Binding-site contacts:
Ligand atom O contacts residue TYR286 of chain 1.B at 3.2 Å (h-bond).
Ligand atom NE contacts residue ASP9 of chain 1.B at 3.5 Å (salt-bridge).
Ligand atom CA contacts residue TRP278 of chain 1.B at 3.5 Å (hydrophobic).
Ligand atom N contacts residue PHE283 of chain 1.B at 3.4 Å.
Ligand atom NH2 contacts residue SER274 of chain 1.B at 3.6 Å.
Ligand atom CG2 contacts residue PHE83 of chain 1.B at 3.5 Å (hydrophobic).
Ligand atom CA contacts residue PHE283 of chain 1.B at 3.6 Å (hydrophobic).
Ligand atom CZ contacts residue ASP9 of chain 1.B at 3.5 Å.
Ligand atom O contacts residue PHE270 of chain 1.B at 3.2 Å.
Ligand atom NE contacts residue TRP278 of chain 1.B at 3.2 Å (h-bond).
Ligand atom O contacts residue TRP278 of chain 1.B at 3.5 Å.
Ligand atom O contacts residue PHE270 of chain 1.B at 3.0 Å.
Ligand atom CE1 contacts residue VAL179 of chain 1.B at 3.6 Å (hydrophobic).
Ligand atom CZ contacts residue ASP11 of chain 1.B at 3.4 Å.
Ligand atom NH2 contacts residue ASP9 of chain 1.B at 3.2 Å (salt-bridge).
Ligand atom O contacts residue ARG266 of chain 1.B at 3.0 Å (salt-bridge).
Ligand atom NH2 contacts residue TRP278 of chain 1.B at 3.4 Å (h-bond).
Ligand atom CE2 contacts residue LEU10 of chain 1.B at 3.5 Å (hydrophobic).
Ligand atom CZ contacts residue PHE283 of chain 1.B at 3.4 Å (hydrophobic).
Ligand atom O contacts residue THR181 of chain 1.B at 2.9 Å (h-bond).
Ligand atom NH2 contacts residue ASP11 of chain 1.B at 2.6 Å (salt-bridge).
Ligand atom O contacts residue PHE283 of chain 1.B at 3.6 Å.
Ligand atom NH2 contacts residue ASP275 of chain 1.B at 3.1 Å (salt-bridge).
Ligand atom CZ contacts residue ILE273 of chain 1.B at 3.4 Å (hydrophobic).
Ligand atom OXT contacts residue TYR101 of chain 1.B at 2.7 Å (h-bond).
Ligand atom N contacts residue TRP278 of chain 1.B at 3.1 Å (h-bond).
Ligand atom NH2 contacts residue PHE283 of chain 1.B at 3.2 Å.
Ligand atom NH1 contacts residue ASP275 of chain 1.B at 3.4 Å (salt-bridge).
Ligand atom N contacts residue GLU276 of chain 1.B at 3.4 Å (salt-bridge).
Ligand atom C contacts residue PHE283 of chain 1.B at 3.5 Å (hydrophobic).
Ligand atom C contacts residue TRP278 of chain 1.B at 3.1 Å (hydrophobic).
Ligand atom NH1 contacts residue ASP11 of chain 1.B at 3.4 Å (salt-bridge).
Ligand atom CD contacts residue TRP278 of chain 1.B at 3.5 Å (hydrophobic).
Ligand atom OH contacts residue LEU10 of chain 1.B at 2.9 Å (h-bond).
Ligand atom CG contacts residue TYR286 of chain 1.B at 3.6 Å (hydrophobic).
Ligand atom NH2 contacts residue ILE273 of chain 1.B at 2.2 Å (h-bond).
Ligand atom OH contacts residue HIS87 of chain 1.B at 3.2 Å (h-bond).
Ligand atom CZ contacts residue ASP275 of chain 1.B at 3.0 Å.
Ligand atom CD contacts residue PHE283 of chain 1.B at 3.6 Å (hydrophobic).
Ligand atom NE contacts residue ASP275 of chain 1.B at 3.2 Å (salt-bridge).

Sequence of chain 1.B:
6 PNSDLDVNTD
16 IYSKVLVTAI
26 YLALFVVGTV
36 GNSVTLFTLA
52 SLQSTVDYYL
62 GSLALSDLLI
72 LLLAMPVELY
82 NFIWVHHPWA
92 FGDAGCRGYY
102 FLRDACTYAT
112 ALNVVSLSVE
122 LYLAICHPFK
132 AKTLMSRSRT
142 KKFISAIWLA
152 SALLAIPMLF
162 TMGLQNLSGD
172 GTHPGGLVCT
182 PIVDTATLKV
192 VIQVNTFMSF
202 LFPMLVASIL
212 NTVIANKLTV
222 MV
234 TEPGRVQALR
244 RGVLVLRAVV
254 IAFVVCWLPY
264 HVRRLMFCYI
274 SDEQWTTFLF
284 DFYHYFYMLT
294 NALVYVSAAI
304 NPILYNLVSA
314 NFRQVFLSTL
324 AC

The small molecule below binds the protein below.
Small molecule (SMILES): CC[C@H](C)[C@H](NC(=O)[C@H](Cc1ccc(O)cc1)NC(=O)[C@@H]1CCCN1C(=O)[C@H](CCCN=C(N)N)NC(=O)[C@H](CCCN=C(N)N)NC(=O)CNC(=O)CN)C(=O)N[C@@H](CC(C)C)C(=O)O